A protein and the small-molecule ligand that binds it are described below.
Small molecule (SMILES): Nc1csc(N2CCCCC2)n1

Sequence of chain 1.A:
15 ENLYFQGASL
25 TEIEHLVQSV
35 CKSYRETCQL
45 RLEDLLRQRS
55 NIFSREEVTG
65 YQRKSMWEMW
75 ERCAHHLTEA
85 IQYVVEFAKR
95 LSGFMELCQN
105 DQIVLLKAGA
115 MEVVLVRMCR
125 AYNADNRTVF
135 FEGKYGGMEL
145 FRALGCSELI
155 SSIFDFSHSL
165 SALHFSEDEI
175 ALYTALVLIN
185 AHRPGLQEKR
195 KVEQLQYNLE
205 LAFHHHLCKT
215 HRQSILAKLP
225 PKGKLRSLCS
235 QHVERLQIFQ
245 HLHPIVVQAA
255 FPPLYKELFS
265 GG

Binding-site contacts:
Ligand atom C3 contacts residue CYS77 of chain 1.A at 3.9 Å (hydrophobic).
Ligand atom C2 contacts residue TYR259 of chain 1.A at 4.3 Å (hydrophobic).
Ligand atom N9 contacts residue ALA78 of chain 1.A at 4.4 Å.
Ligand atom C2 contacts residue HIS236 of chain 1.A at 4.1 Å.
Ligand atom N10 contacts residue CYS77 of chain 1.A at 4.2 Å.
Ligand atom C2 contacts residue CYS77 of chain 1.A at 4.0 Å (hydrophobic).
Ligand atom C7 contacts residue ILE154 of chain 1.A at 3.8 Å (hydrophobic).
Ligand atom N9 contacts residue LEU81 of chain 1.A at 4.2 Å.
Ligand atom N11 contacts residue HIS236 of chain 1.A at 3.7 Å.
Ligand atom C4 contacts residue PHE135 of chain 1.A at 4.5 Å (hydrophobic).
Ligand atom C4 contacts residue PHE145 of chain 1.A at 3.6 Å (hydrophobic).
Ligand atom C1 contacts residue HIS236 of chain 1.A at 3.8 Å.
Ligand atom C5 contacts residue ILE154 of chain 1.A at 4.4 Å (hydrophobic).
Ligand atom C8 contacts residue CYS77 of chain 1.A at 3.6 Å (hydrophobic).
Ligand atom N11 contacts residue LEU81 of chain 1.A at 3.9 Å.
Ligand atom C2 contacts residue LEU81 of chain 1.A at 4.2 Å (hydrophobic).
Ligand atom N11 contacts residue ALA78 of chain 1.A at 3.9 Å.
Ligand atom N11 contacts residue TRP74 of chain 1.A at 4.4 Å.
Ligand atom S12 contacts residue LEU148 of chain 1.A at 4.3 Å.
Ligand atom C5 contacts residue PHE145 of chain 1.A at 4.1 Å (hydrophobic).
Ligand atom N9 contacts residue CYS77 of chain 1.A at 3.5 Å.
Ligand atom C6 contacts residue PHE145 of chain 1.A at 4.4 Å (hydrophobic).
Ligand atom N11 contacts residue TYR259 of chain 1.A at 3.2 Å (h-bond).
Ligand atom C1 contacts residue TRP74 of chain 1.A at 4.3 Å (hydrophobic).
Ligand atom S12 contacts residue ILE154 of chain 1.A at 4.2 Å.
Ligand atom C7 contacts residue PHE145 of chain 1.A at 4.2 Å (hydrophobic).
Ligand atom N11 contacts residue CYS77 of chain 1.A at 4.1 Å.